A small-molecule ligand and the protein it binds are described below.
Small molecule (SMILES): CC(C)C[C@H](N)C(=O)O

Sequence of chain 1.B:
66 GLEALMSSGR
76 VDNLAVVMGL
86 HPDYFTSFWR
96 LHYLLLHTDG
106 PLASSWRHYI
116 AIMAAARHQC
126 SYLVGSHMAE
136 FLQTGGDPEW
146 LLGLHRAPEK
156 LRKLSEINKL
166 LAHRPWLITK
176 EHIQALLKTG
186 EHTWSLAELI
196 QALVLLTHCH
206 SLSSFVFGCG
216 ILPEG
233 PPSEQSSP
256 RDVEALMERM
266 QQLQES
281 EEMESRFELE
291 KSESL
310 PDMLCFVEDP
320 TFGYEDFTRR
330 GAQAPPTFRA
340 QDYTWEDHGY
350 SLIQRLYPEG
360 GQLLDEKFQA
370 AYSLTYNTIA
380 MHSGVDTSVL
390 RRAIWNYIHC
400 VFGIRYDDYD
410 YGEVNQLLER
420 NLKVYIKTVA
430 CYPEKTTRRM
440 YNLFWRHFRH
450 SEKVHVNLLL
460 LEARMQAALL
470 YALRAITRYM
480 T

Binding-site contacts:
Ligand atom CD1 contacts residue GLU451 of chain 1.B at 3.6 Å.
Ligand atom C contacts residue HIS454 of chain 1.B at 4.4 Å.
Ligand atom O contacts residue TYR375 of chain 1.B at 2.6 Å (h-bond).
Ligand atom CD2 contacts residue TRP444 of chain 1.B at 4.0 Å (hydrophobic).
Ligand atom C contacts residue THR386 of chain 1.B at 3.4 Å.
Ligand atom N contacts residue THR377 of chain 1.B at 3.1 Å (h-bond).
Ligand atom OXT contacts residue TYR375 of chain 1.B at 4.0 Å.
Ligand atom C contacts residue THR374 of chain 1.B at 3.4 Å.
Ligand atom CD2 contacts residue GLU451 of chain 1.B at 4.0 Å.
Ligand atom O contacts residue THR377 of chain 1.B at 3.6 Å (h-bond).
Ligand atom CD2 contacts residue HIS454 of chain 1.B at 3.9 Å.
Ligand atom O contacts residue THR374 of chain 1.B at 3.1 Å (h-bond).
Ligand atom OXT contacts residue THR377 of chain 1.B at 4.1 Å.
Ligand atom CA contacts residue THR386 of chain 1.B at 4.2 Å.
Ligand atom OXT contacts residue HIS454 of chain 1.B at 4.4 Å.
Ligand atom OXT contacts residue ARG390 of chain 1.B at 3.6 Å (salt-bridge).
Ligand atom CD2 contacts residue VAL455 of chain 1.B at 4.3 Å (hydrophobic).
Ligand atom O contacts residue ASN376 of chain 1.B at 3.2 Å (h-bond).
Ligand atom N contacts residue GLU451 of chain 1.B at 3.2 Å (salt-bridge).
Ligand atom C contacts residue ASN376 of chain 1.B at 4.1 Å.
Ligand atom CB contacts residue THR377 of chain 1.B at 4.5 Å.
Ligand atom CD1 contacts residue TRP444 of chain 1.B at 4.1 Å (hydrophobic).
Ligand atom OXT contacts residue THR374 of chain 1.B at 2.8 Å (h-bond).
Ligand atom CD1 contacts residue LEU389 of chain 1.B at 4.0 Å (hydrophobic).
Ligand atom CB contacts residue GLU451 of chain 1.B at 4.4 Å.
Ligand atom CA contacts residue GLU451 of chain 1.B at 4.0 Å.
Ligand atom CD1 contacts residue THR377 of chain 1.B at 4.4 Å.
Ligand atom O contacts residue THR386 of chain 1.B at 4.2 Å.
Ligand atom CA contacts residue THR377 of chain 1.B at 3.1 Å.
Ligand atom OXT contacts residue LEU373 of chain 1.B at 4.4 Å.
Ligand atom C contacts residue THR377 of chain 1.B at 3.5 Å.
Ligand atom C contacts residue TYR375 of chain 1.B at 3.7 Å (hydrophobic).
Ligand atom CD1 contacts residue PHE447 of chain 1.B at 4.2 Å (hydrophobic).
Ligand atom CG contacts residue HIS454 of chain 1.B at 4.4 Å.
Ligand atom CA contacts residue HIS454 of chain 1.B at 4.4 Å.
Ligand atom CG contacts residue LEU389 of chain 1.B at 4.4 Å (hydrophobic).
Ligand atom CB contacts residue HIS454 of chain 1.B at 3.4 Å.
Ligand atom OXT contacts residue THR386 of chain 1.B at 2.4 Å (h-bond).
Ligand atom OXT contacts residue ASN376 of chain 1.B at 4.4 Å.